A small-molecule ligand and the protein it binds are described below.
Small molecule (SMILES): CC(=O)N[C@H]1[C@H](O[C@H]2[C@H](O)[C@@H](NC(C)=O)CO[C@@H]2CO)O[C@H](CO)[C@@H](O)[C@@H]1O

Binding-site contacts:
Ligand atom C6 contacts residue GLN788 of chain 1.B at 3.4 Å.
Ligand atom C7 contacts residue ASN785 of chain 1.B at 3.0 Å.
Ligand atom C5 contacts residue ASN785 of chain 1.B at 3.7 Å.
Ligand atom C4 contacts residue ASN785 of chain 1.B at 4.2 Å.
Ligand atom C6 contacts residue SER787 of chain 1.B at 4.0 Å.
Ligand atom C5 contacts residue GLN788 of chain 1.B at 4.2 Å.
Ligand atom C1 contacts residue SER787 of chain 1.B at 3.5 Å.
Ligand atom C3 contacts residue ASN785 of chain 1.B at 3.8 Å.
Ligand atom C2 contacts residue ASN785 of chain 1.B at 2.5 Å.
Ligand atom C8 contacts residue ASN785 of chain 1.B at 3.8 Å.
Ligand atom C1 contacts residue ASN785 of chain 1.B at 1.4 Å.
Ligand atom O5 contacts residue ASN785 of chain 1.B at 2.4 Å (h-bond).
Ligand atom N2 contacts residue ASN785 of chain 1.B at 2.9 Å (h-bond).
Ligand atom O5 contacts residue SER787 of chain 1.B at 3.2 Å (h-bond).
Ligand atom C5 contacts residue SER787 of chain 1.B at 3.6 Å.
Ligand atom O5 contacts residue GLN788 of chain 1.B at 4.1 Å.
Ligand atom O7 contacts residue ASN785 of chain 1.B at 2.9 Å (h-bond).
Ligand atom O7 contacts residue SER787 of chain 1.B at 4.5 Å.
Ligand atom O6 contacts residue GLN788 of chain 1.B at 4.3 Å.

Sequence of chain 1.B:
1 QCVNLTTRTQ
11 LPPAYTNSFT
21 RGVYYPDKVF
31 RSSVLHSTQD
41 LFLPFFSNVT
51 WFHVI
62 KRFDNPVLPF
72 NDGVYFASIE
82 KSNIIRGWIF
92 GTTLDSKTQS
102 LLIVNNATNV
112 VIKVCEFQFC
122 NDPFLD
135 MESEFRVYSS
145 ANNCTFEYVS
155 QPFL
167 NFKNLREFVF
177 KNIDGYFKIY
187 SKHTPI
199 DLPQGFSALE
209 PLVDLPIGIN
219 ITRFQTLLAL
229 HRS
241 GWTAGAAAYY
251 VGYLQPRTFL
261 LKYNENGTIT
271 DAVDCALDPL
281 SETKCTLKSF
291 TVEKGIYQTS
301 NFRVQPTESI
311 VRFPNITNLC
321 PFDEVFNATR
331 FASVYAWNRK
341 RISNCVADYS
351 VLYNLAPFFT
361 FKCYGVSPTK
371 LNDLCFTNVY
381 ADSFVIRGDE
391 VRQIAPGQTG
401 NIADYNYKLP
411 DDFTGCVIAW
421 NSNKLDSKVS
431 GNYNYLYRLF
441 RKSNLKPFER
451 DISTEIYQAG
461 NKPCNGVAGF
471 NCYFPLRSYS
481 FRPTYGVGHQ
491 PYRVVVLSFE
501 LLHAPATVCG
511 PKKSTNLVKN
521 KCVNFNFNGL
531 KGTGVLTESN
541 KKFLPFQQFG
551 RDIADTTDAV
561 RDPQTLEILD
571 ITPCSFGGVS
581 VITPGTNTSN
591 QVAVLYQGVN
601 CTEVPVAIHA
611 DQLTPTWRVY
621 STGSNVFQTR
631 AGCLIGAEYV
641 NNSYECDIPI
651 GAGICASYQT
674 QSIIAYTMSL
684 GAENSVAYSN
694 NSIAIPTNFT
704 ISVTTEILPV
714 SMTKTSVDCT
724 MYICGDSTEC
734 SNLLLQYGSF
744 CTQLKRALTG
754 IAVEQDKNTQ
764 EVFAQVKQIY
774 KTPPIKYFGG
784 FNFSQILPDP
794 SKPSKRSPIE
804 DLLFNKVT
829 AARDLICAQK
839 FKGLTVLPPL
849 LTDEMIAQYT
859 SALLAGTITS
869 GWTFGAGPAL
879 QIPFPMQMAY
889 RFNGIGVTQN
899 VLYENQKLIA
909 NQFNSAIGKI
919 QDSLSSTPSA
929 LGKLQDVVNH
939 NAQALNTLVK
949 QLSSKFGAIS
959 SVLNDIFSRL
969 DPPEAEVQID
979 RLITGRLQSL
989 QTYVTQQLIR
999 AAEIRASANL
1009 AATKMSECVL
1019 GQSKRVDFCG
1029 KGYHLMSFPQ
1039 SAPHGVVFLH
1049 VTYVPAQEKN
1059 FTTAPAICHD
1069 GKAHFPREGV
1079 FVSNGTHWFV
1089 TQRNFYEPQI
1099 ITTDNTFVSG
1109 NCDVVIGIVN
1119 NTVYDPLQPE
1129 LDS